Binding-site contacts:
Ligand atom C5 contacts residue LEU292 of chain 1.M at 3.9 Å (hydrophobic).
Ligand atom O5 contacts residue ASN271 of chain 1.M at 2.4 Å (h-bond).
Ligand atom C6 contacts residue LEU292 of chain 1.M at 4.0 Å (hydrophobic).
Ligand atom C7 contacts residue VAL410 of chain 1.M at 4.3 Å (hydrophobic).
Ligand atom C1 contacts residue LEU292 of chain 1.M at 4.0 Å (hydrophobic).
Ligand atom C3 contacts residue ASN271 of chain 1.M at 3.8 Å.
Ligand atom O7 contacts residue ASN271 of chain 1.M at 3.5 Å (h-bond).
Ligand atom C4 contacts residue ASN271 of chain 1.M at 4.2 Å.
Ligand atom C1 contacts residue ASN271 of chain 1.M at 1.4 Å.
Ligand atom C8 contacts residue ASN271 of chain 1.M at 4.4 Å.
Ligand atom N2 contacts residue ASN271 of chain 1.M at 2.9 Å (h-bond).
Ligand atom C8 contacts residue VAL410 of chain 1.M at 3.6 Å (hydrophobic).
Ligand atom C2 contacts residue ASN271 of chain 1.M at 2.5 Å.
Ligand atom C5 contacts residue ASN271 of chain 1.M at 3.7 Å.
Ligand atom O5 contacts residue LEU292 of chain 1.M at 3.4 Å.
Ligand atom C7 contacts residue ASN271 of chain 1.M at 3.4 Å.

Sequence of chain 1.M:
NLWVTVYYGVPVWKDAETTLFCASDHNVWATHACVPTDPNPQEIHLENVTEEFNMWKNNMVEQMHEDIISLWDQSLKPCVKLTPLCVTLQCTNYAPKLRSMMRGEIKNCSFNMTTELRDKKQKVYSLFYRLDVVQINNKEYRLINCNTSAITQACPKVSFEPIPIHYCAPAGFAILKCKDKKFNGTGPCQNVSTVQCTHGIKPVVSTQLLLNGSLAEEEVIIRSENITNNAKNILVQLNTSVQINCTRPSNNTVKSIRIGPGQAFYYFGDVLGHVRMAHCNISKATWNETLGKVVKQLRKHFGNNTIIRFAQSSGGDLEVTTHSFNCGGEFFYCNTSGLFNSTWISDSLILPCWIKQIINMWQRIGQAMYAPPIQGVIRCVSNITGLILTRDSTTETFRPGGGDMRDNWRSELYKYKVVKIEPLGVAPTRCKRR

A small-molecule ligand and the protein it binds are described below.
Small molecule (SMILES): CC(=O)N[C@@H]1[C@@H](O)[C@H](O)[C@@H](CO)O[C@H]1O